Sequence of chain 1.BB:
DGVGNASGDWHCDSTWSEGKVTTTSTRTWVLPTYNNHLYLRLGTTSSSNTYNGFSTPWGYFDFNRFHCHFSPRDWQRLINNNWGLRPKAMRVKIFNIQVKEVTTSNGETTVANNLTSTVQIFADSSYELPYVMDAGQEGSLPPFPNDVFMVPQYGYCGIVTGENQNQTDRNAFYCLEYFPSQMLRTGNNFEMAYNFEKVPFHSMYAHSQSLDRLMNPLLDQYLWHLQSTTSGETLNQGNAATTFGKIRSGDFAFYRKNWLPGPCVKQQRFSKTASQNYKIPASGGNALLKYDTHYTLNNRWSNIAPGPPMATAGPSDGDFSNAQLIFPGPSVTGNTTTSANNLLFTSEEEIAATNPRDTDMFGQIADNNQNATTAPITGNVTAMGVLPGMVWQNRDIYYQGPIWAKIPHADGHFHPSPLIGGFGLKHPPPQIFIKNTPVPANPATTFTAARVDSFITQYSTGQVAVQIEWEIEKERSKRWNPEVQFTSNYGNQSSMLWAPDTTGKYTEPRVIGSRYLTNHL

A small-molecule ligand and the protein it binds are described below.
Small molecule (SMILES): Nc1ncnc2c1ncn2[C@H]1C[C@H](O)[C@@H](COP(=O)(O)O)O1

Binding-site contacts:
Ligand atom C2 contacts residue PRO416 of chain 1.BB at 3.9 Å (hydrophobic).
Ligand atom O3P contacts residue PRO200 of chain 1.BB at 3.9 Å.
Ligand atom N3 contacts residue PRO416 of chain 1.BB at 4.1 Å.
Ligand atom C1' contacts residue PRO416 of chain 1.BB at 4.5 Å (hydrophobic).
Ligand atom C5 contacts residue PRO416 of chain 1.BB at 3.6 Å (hydrophobic).
Ligand atom N1 contacts residue PRO200 of chain 1.BB at 4.1 Å.
Ligand atom N9 contacts residue PRO200 of chain 1.BB at 4.4 Å.
Ligand atom C2 contacts residue VAL199 of chain 1.BB at 4.2 Å (hydrophobic).
Ligand atom N6 contacts residue GLY424 of chain 1.BB at 3.8 Å.
Ligand atom N6 contacts residue PRO200 of chain 1.BB at 4.4 Å.
Ligand atom C6 contacts residue GLY424 of chain 1.BB at 4.5 Å.
Ligand atom C5 contacts residue PRO200 of chain 1.BB at 3.8 Å (hydrophobic).
Ligand atom C6 contacts residue PRO200 of chain 1.BB at 4.0 Å (hydrophobic).
Ligand atom N7 contacts residue PRO200 of chain 1.BB at 4.0 Å.
Ligand atom O1P contacts residue PRO200 of chain 1.BB at 4.1 Å.
Ligand atom C6 contacts residue SER417 of chain 1.BB at 4.5 Å.
Ligand atom C2 contacts residue GLY424 of chain 1.BB at 4.1 Å.
Ligand atom N7 contacts residue ASN394 of chain 1.BB at 4.3 Å.
Ligand atom C8 contacts residue PRO200 of chain 1.BB at 4.4 Å (hydrophobic).
Ligand atom N6 contacts residue VAL199 of chain 1.BB at 4.5 Å.
Ligand atom N1 contacts residue PRO416 of chain 1.BB at 3.2 Å (h-bond).
Ligand atom C6 contacts residue VAL199 of chain 1.BB at 4.3 Å (hydrophobic).
Ligand atom P contacts residue PRO200 of chain 1.BB at 4.5 Å.
Ligand atom N6 contacts residue PRO416 of chain 1.BB at 3.1 Å (h-bond).
Ligand atom N7 contacts residue SER417 of chain 1.BB at 4.4 Å.
Ligand atom O3P contacts residue LYS198 of chain 1.BB at 4.5 Å.
Ligand atom C4 contacts residue PRO200 of chain 1.BB at 4.1 Å (hydrophobic).
Ligand atom N1 contacts residue GLY424 of chain 1.BB at 3.5 Å (h-bond).
Ligand atom N1 contacts residue VAL199 of chain 1.BB at 3.7 Å.
Ligand atom N9 contacts residue PRO416 of chain 1.BB at 4.2 Å.
Ligand atom N7 contacts residue HIS415 of chain 1.BB at 3.8 Å.
Ligand atom C6 contacts residue PRO416 of chain 1.BB at 3.0 Å (hydrophobic).
Ligand atom N7 contacts residue PRO416 of chain 1.BB at 4.4 Å.
Ligand atom C4 contacts residue PRO416 of chain 1.BB at 4.0 Å (hydrophobic).
Ligand atom N6 contacts residue SER417 of chain 1.BB at 3.8 Å.
Ligand atom C8 contacts residue HIS415 of chain 1.BB at 3.6 Å.
Ligand atom C2 contacts residue PRO200 of chain 1.BB at 4.1 Å (hydrophobic).
Ligand atom C2' contacts residue HIS415 of chain 1.BB at 3.9 Å.
Ligand atom N3 contacts residue PRO200 of chain 1.BB at 4.2 Å.